Binding-site contacts:
Ligand atom CL3 contacts residue PCQ1 of chain 2.D at 0.3 Å.
Ligand atom C2' contacts residue PCQ1 of chain 2.D at 0.1 Å.
Ligand atom C6' contacts residue LEU17 of chain 1.B at 3.5 Å (hydrophobic).
Ligand atom C6' contacts residue PCQ1 of chain 2.D at 0.1 Å.
Ligand atom C5' contacts residue PCQ1 of chain 2.D at 0.2 Å.
Ligand atom C2' contacts residue LEU17 of chain 2.B at 3.6 Å (hydrophobic).
Ligand atom CL2 contacts residue THR119 of chain 1.B at 3.8 Å.
Ligand atom CL1 contacts residue SER117 of chain 2.B at 3.7 Å.
Ligand atom C6 contacts residue THR119 of chain 1.B at 4.0 Å.
Ligand atom O1 contacts residue LEU110 of chain 2.B at 3.4 Å.
Ligand atom CL1 contacts residue PCQ1 of chain 2.D at 0.4 Å.
Ligand atom C2 contacts residue ALA108 of chain 2.B at 3.8 Å (hydrophobic).
Ligand atom C2' contacts residue ALA108 of chain 1.B at 3.8 Å (hydrophobic).
Ligand atom C5 contacts residue PCQ1 of chain 2.D at 0.3 Å.
Ligand atom CL2 contacts residue SER117 of chain 1.B at 4.0 Å.
Ligand atom CL4 contacts residue PCQ1 of chain 2.D at 0.3 Å.
Ligand atom C1 contacts residue PCQ1 of chain 2.D at 0.1 Å.
Ligand atom C6 contacts residue PCQ1 of chain 2.D at 0.2 Å.
Ligand atom CL1 contacts residue ALA108 of chain 2.B at 4.0 Å.
Ligand atom CL1 contacts residue THR119 of chain 2.B at 4.0 Å.
Ligand atom O1 contacts residue LEU110 of chain 1.B at 3.8 Å.
Ligand atom CL1 contacts residue LEU110 of chain 2.B at 3.8 Å.
Ligand atom CL4 contacts residue LYS15 of chain 1.B at 4.0 Å.
Ligand atom C4 contacts residue PCQ1 of chain 2.D at 0.3 Å.
Ligand atom O1 contacts residue PCQ1 of chain 2.D at 0.5 Å (h-bond).
Ligand atom C6' contacts residue ALA108 of chain 2.B at 3.8 Å (hydrophobic).
Ligand atom C4' contacts residue LYS15 of chain 1.B at 3.7 Å.
Ligand atom O1' contacts residue LYS15 of chain 2.B at 3.7 Å.
Ligand atom C4' contacts residue PCQ1 of chain 2.D at 0.3 Å.
Ligand atom C4 contacts residue LEU110 of chain 2.B at 3.9 Å (hydrophobic).
Ligand atom C2 contacts residue PCQ1 of chain 2.D at 0.2 Å.
Ligand atom C1' contacts residue PCQ1 of chain 2.D at 0.0 Å.
Ligand atom C6 contacts residue ALA108 of chain 1.B at 3.9 Å (hydrophobic).
Ligand atom C3 contacts residue PCQ1 of chain 2.D at 0.3 Å.
Ligand atom C4' contacts residue LYS15 of chain 2.B at 3.9 Å.
Ligand atom C5' contacts residue LEU17 of chain 1.B at 4.0 Å (hydrophobic).
Ligand atom O1' contacts residue PCQ1 of chain 2.D at 0.4 Å (h-bond).
Ligand atom O1' contacts residue LYS15 of chain 1.B at 3.4 Å.
Ligand atom CL2 contacts residue PCQ1 of chain 2.D at 0.4 Å.
Ligand atom C3' contacts residue PCQ1 of chain 2.D at 0.2 Å.

A protein and the small-molecule ligand that binds it are described below.
Small molecule (SMILES): Oc1c(Cl)cc(-c2cc(Cl)c(O)c(Cl)c2)cc1Cl

Sequence of chain 1.B:
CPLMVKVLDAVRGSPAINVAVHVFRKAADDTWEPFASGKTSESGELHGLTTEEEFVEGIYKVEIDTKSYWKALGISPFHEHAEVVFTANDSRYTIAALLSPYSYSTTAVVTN

Sequence of chain 2.B:
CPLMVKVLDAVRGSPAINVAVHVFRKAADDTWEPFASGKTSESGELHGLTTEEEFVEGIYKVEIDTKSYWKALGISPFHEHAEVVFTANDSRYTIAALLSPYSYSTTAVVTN